Binding-site contacts:
Ligand atom C4 contacts residue ALA9 of chain 1.M at 3.9 Å (hydrophobic).
Ligand atom C5 contacts residue TYR166 of chain 1.A at 3.4 Å (hydrophobic).
Ligand atom C17 contacts residue TYR126 of chain 1.B at 4.0 Å (hydrophobic).
Ligand atom C14 contacts residue ARG173 of chain 1.B at 3.6 Å.
Ligand atom O1A contacts residue TYR200 of chain 1.A at 3.3 Å (h-bond).
Ligand atom O2A contacts residue LYS164 of chain 1.A at 3.0 Å (salt-bridge).
Ligand atom C8 contacts residue ILE10 of chain 1.M at 4.0 Å (hydrophobic).
Ligand atom C2 contacts residue TYR166 of chain 1.A at 3.6 Å (hydrophobic).
Ligand atom C12 contacts residue CYS225 of chain 1.B at 3.9 Å (hydrophobic).
Ligand atom C1 contacts residue HIS201 of chain 1.A at 3.7 Å.
Ligand atom O3B contacts residue TYR272 of chain 1.B at 3.4 Å (h-bond).
Ligand atom O1B contacts residue ARG263 of chain 1.B at 3.1 Å (salt-bridge).
Ligand atom C10 contacts residue TYR272 of chain 1.B at 3.7 Å (hydrophobic).
Ligand atom O1A contacts residue LYS198 of chain 1.A at 3.7 Å.
Ligand atom C19 contacts residue ASN345 of chain 1.B at 3.8 Å.
Ligand atom O2B contacts residue HIS219 of chain 1.B at 2.6 Å (h-bond).
Ligand atom C10 contacts residue TRP275 of chain 1.B at 3.4 Å (hydrophobic).
Ligand atom C10 contacts residue ILE10 of chain 1.M at 3.9 Å (hydrophobic).
Ligand atom O1B contacts residue LYS266 of chain 1.B at 2.8 Å (salt-bridge).
Ligand atom C16 contacts residue TYR176 of chain 1.B at 3.9 Å (hydrophobic).
Ligand atom C11 contacts residue ARG173 of chain 1.B at 3.6 Å.
Ligand atom C15 contacts residue ARG173 of chain 1.B at 3.9 Å.
Ligand atom C14 contacts residue ILE10 of chain 1.M at 3.6 Å (hydrophobic).
Ligand atom C9 contacts residue TRP275 of chain 1.B at 3.7 Å (hydrophobic).
Ligand atom C8 contacts residue GLY221 of chain 1.B at 4.0 Å.
Ligand atom C13 contacts residue ARG173 of chain 1.B at 3.9 Å.
Ligand atom O2B contacts residue ARG263 of chain 1.B at 3.5 Å (salt-bridge).
Ligand atom C6 contacts residue HIS219 of chain 1.B at 3.7 Å.
Ligand atom C18 contacts residue TYR126 of chain 1.B at 3.8 Å (hydrophobic).
Ligand atom PB contacts residue ARG263 of chain 1.B at 3.6 Å.
Ligand atom O2B contacts residue TYR272 of chain 1.B at 3.5 Å (h-bond).
Ligand atom C12 contacts residue ARG173 of chain 1.B at 3.8 Å.
Ligand atom C1 contacts residue TYR200 of chain 1.A at 3.4 Å (hydrophobic).
Ligand atom C15 contacts residue TYR176 of chain 1.B at 3.8 Å (hydrophobic).
Ligand atom C19 contacts residue TYR126 of chain 1.B at 3.8 Å (hydrophobic).
Ligand atom C12 contacts residue TRP275 of chain 1.B at 3.7 Å (hydrophobic).
Ligand atom N3 contacts residue TYR166 of chain 1.A at 3.8 Å.
Ligand atom O1A contacts residue ARG263 of chain 1.B at 3.0 Å (salt-bridge).
Ligand atom C20 contacts residue THR127 of chain 1.B at 3.9 Å.
Ligand atom O3A contacts residue ARG263 of chain 1.B at 3.9 Å.

Sequence of chain 1.A:
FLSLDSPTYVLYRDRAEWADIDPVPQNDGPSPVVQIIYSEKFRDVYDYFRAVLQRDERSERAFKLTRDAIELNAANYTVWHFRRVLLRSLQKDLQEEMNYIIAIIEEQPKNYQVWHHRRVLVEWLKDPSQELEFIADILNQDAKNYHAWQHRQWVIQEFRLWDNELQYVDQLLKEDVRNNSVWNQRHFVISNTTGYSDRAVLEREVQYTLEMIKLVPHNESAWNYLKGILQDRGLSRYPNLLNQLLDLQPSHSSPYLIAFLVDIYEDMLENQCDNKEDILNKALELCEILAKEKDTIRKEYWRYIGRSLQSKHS

This small molecule binds to this protein.
Small molecule (SMILES): CC(C)=CCC/C(C)=C/CC/C(C)=C/CCN(C)CCO[P](=O)(O)OP(=O)(O)O

Sequence of chain 1.M:
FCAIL

Sequence of chain 1.B:
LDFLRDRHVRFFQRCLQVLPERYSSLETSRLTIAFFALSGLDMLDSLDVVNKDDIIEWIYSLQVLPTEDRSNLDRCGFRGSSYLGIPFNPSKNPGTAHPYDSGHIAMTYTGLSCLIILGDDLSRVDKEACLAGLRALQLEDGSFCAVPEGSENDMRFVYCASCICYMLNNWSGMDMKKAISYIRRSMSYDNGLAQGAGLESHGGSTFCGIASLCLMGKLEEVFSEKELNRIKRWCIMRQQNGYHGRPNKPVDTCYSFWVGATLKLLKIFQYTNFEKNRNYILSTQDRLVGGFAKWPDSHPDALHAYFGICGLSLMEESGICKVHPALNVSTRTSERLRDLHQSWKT